Sequence of chain 4.C:
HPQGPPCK

The small molecule below binds the protein below.
Small molecule (SMILES): CCCCC(=O)O

Binding-site contacts:
Ligand atom O1 contacts residue HIS1 of chain 4.C at 2.2 Å (h-bond).
Ligand atom C2 contacts residue PRO2 of chain 4.C at 3.9 Å (hydrophobic).
Ligand atom O1 contacts residue PRO2 of chain 4.C at 3.5 Å (h-bond).
Ligand atom C3 contacts residue HIS1 of chain 4.C at 2.5 Å.
Ligand atom C4 contacts residue CYS7 of chain 4.C at 3.4 Å (hydrophobic).
Ligand atom C4 contacts residue HIS1 of chain 4.C at 3.2 Å.
Ligand atom C5 contacts residue HIS1 of chain 4.C at 4.3 Å.
Ligand atom C6 contacts residue CYS7 of chain 4.C at 1.8 Å (hydrophobic).
Ligand atom C5 contacts residue CYS7 of chain 4.C at 2.9 Å (hydrophobic).
Ligand atom C2 contacts residue HIS1 of chain 4.C at 1.3 Å.